Binding-site contacts:
Ligand atom C41 contacts residue ILE133 of chain 2.A at 3.6 Å (hydrophobic).
Ligand atom C5B contacts residue MG1 of chain 2.C at 3.4 Å.
Ligand atom O13 contacts residue PHE85 of chain 2.A at 3.4 Å.
Ligand atom O3 contacts residue GLN115 of chain 2.A at 3.2 Å (h-bond).
Ligand atom C41 contacts residue ASN81 of chain 2.A at 2.9 Å.
Ligand atom C6A contacts residue PRO104 of chain 2.A at 3.6 Å (hydrophobic).
Ligand atom C21 contacts residue GLN115 of chain 2.A at 3.6 Å.
Ligand atom O10 contacts residue ARG103 of chain 2.A at 3.4 Å.
Ligand atom C5 contacts residue GLN115 of chain 2.A at 3.2 Å.
Ligand atom C6B contacts residue PRO104 of chain 2.A at 3.5 Å (hydrophobic).
Ligand atom C42 contacts residue ASN81 of chain 2.A at 3.2 Å.
Ligand atom C12 contacts residue MG1 of chain 2.C at 3.0 Å.
Ligand atom N4 contacts residue ASN81 of chain 2.A at 2.6 Å (h-bond).
Ligand atom C2 contacts residue GLN115 of chain 2.A at 3.7 Å.
Ligand atom C3 contacts residue GLN115 of chain 2.A at 3.4 Å.
Ligand atom C4 contacts residue GLN115 of chain 2.A at 3.5 Å.
Ligand atom O11 contacts residue MG1 of chain 2.C at 2.1 Å.
Ligand atom O12 contacts residue MG1 of chain 2.C at 1.9 Å.
Ligand atom C9 contacts residue LEU173 of chain 1.A at 3.7 Å (hydrophobic).
Ligand atom C42 contacts residue SER137 of chain 2.A at 3.7 Å.
Ligand atom C42 contacts residue PHE85 of chain 2.A at 3.4 Å (hydrophobic).
Ligand atom O21 contacts residue GLN115 of chain 2.A at 3.1 Å (h-bond).
Ligand atom O3 contacts residue ASN81 of chain 2.A at 2.8 Å (h-bond).
Ligand atom C10 contacts residue PRO104 of chain 2.A at 3.5 Å (hydrophobic).
Ligand atom O11 contacts residue PRO104 of chain 2.A at 3.6 Å.
Ligand atom C4 contacts residue ASN81 of chain 2.A at 3.7 Å.
Ligand atom C9 contacts residue MET176 of chain 1.A at 3.3 Å (hydrophobic).
Ligand atom O3 contacts residue HIS63 of chain 2.A at 2.7 Å (h-bond).
Ligand atom O21 contacts residue HIS63 of chain 2.A at 3.0 Å (h-bond).
Ligand atom O5 contacts residue ILE133 of chain 2.A at 3.4 Å.
Ligand atom O5 contacts residue GLN115 of chain 2.A at 2.8 Å (h-bond).
Ligand atom O12 contacts residue HIS99 of chain 2.A at 3.0 Å (h-bond).
Ligand atom O1 contacts residue VAL112 of chain 2.A at 3.6 Å.
Ligand atom C21 contacts residue HIS63 of chain 2.A at 3.6 Å.
Ligand atom C41 contacts residue SER137 of chain 2.A at 3.5 Å.
Ligand atom O21 contacts residue SER66 of chain 2.A at 2.6 Å (h-bond).
Ligand atom C11 contacts residue MG1 of chain 2.C at 3.1 Å.
Ligand atom C11 contacts residue PRO104 of chain 2.A at 3.6 Å (hydrophobic).
Ligand atom C61 contacts residue VAL112 of chain 2.A at 3.6 Å (hydrophobic).
Ligand atom C21 contacts residue SER66 of chain 2.A at 3.6 Å.

A protein and the small-molecule ligand that binds it are described below.
Small molecule (SMILES): C[C@H]1c2cccc(O)c2C(=O)C2=C(O)[C@]3(O)C(=O)C(C(N)=O)=C(O)[C@@H](N(C)C)[C@@H]3[C@@H](O)[C@@H]21

Sequence of chain 1.A:
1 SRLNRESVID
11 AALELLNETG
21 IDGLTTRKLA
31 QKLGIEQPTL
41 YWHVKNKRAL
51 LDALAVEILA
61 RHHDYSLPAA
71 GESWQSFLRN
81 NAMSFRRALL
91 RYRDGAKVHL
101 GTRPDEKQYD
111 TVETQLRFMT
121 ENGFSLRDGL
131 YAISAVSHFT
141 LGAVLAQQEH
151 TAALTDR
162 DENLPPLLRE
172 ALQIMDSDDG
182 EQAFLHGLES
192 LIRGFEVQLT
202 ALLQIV

Sequence of chain 2.A:
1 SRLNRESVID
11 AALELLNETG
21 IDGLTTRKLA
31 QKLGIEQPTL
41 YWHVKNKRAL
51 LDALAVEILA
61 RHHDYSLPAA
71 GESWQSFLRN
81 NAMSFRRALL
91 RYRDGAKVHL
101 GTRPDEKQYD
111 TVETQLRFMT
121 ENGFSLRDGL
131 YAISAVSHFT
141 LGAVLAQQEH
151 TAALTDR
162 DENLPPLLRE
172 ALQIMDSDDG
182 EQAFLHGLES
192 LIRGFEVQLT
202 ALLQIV